The protein below binds the small molecule below.
Small molecule (SMILES): O=C(O)[C@@](O)(COP(=O)(O)O)[C@H](O)[C@H](O)COP(=O)(O)O

Sequence of chain 1.O:
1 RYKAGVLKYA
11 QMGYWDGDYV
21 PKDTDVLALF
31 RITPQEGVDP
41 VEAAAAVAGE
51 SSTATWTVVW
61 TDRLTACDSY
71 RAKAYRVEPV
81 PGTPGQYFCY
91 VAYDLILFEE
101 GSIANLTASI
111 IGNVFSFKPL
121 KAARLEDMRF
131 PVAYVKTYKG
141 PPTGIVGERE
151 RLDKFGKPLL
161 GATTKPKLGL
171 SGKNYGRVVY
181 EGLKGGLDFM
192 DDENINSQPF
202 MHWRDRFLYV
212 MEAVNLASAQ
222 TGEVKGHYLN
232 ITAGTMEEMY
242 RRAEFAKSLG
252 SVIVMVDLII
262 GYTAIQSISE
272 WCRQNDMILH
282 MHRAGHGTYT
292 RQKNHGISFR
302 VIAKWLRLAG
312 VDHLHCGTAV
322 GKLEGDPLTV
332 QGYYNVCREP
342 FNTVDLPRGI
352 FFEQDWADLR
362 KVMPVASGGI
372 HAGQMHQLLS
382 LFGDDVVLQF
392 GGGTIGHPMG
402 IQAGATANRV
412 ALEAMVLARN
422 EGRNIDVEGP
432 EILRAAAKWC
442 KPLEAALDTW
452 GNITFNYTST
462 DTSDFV

Sequence of chain 1.G:
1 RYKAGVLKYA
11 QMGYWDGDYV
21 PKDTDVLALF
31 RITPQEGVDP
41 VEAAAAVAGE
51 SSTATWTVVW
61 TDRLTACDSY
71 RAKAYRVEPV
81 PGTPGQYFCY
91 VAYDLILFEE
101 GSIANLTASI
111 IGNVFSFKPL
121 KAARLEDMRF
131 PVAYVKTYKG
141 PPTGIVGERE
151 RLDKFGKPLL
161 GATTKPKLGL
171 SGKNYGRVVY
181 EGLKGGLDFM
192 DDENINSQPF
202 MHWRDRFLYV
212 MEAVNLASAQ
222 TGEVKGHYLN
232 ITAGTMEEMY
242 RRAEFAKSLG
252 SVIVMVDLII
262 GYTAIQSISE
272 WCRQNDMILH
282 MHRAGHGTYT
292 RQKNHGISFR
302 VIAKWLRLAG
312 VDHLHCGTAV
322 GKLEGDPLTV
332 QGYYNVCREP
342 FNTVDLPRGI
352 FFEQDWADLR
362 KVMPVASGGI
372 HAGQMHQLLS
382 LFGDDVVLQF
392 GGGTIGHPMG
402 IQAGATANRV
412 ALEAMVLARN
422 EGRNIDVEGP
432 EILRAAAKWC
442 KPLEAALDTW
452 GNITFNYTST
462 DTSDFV

Binding-site contacts:
Ligand atom O7 contacts residue ASN113 of chain 1.O at 3.4 Å (h-bond).
Ligand atom O3 contacts residue KCX191 of chain 1.G at 2.7 Å (h-bond).
Ligand atom O4 contacts residue GLY369 of chain 1.G at 3.4 Å (h-bond).
Ligand atom O3P contacts residue THR55 of chain 1.O at 2.7 Å (h-bond).
Ligand atom O5 contacts residue ASN113 of chain 1.O at 3.5 Å (h-bond).
Ligand atom O6P contacts residue HIS316 of chain 1.G at 3.4 Å.
Ligand atom O2P contacts residue TRP56 of chain 1.O at 3.2 Å.
Ligand atom O1P contacts residue GLY392 of chain 1.G at 3.1 Å (h-bond).
Ligand atom O3P contacts residue GLY393 of chain 1.G at 3.0 Å (h-bond).
Ligand atom O6 contacts residue GLU50 of chain 1.O at 3.0 Å (salt-bridge).
Ligand atom O2 contacts residue THR163 of chain 1.G at 3.3 Å (h-bond).
Ligand atom O7 contacts residue MG1 of chain 1.X at 2.8 Å.
Ligand atom O5 contacts residue LEU324 of chain 1.G at 3.4 Å.
Ligand atom C2 contacts residue MG1 of chain 1.X at 3.5 Å.
Ligand atom O5P contacts residue ARG284 of chain 1.G at 3.0 Å (salt-bridge).
Ligand atom O4 contacts residue SER368 of chain 1.G at 3.3 Å.
Ligand atom C5 contacts residue HIS283 of chain 1.G at 3.5 Å.
Ligand atom O7 contacts residue LYS167 of chain 1.G at 2.8 Å (salt-bridge).
Ligand atom C3 contacts residue MG1 of chain 1.X at 3.6 Å.
Ligand atom O6P contacts residue ARG284 of chain 1.G at 3.3 Å.
Ligand atom O3P contacts residue TRP56 of chain 1.O at 3.6 Å.
Ligand atom O3 contacts residue MG1 of chain 1.X at 2.6 Å.
Ligand atom C5 contacts residue ASN113 of chain 1.O at 3.5 Å.
Ligand atom O2P contacts residue GLY370 of chain 1.G at 3.1 Å (h-bond).
Ligand atom C contacts residue GLU50 of chain 1.O at 3.5 Å.
Ligand atom O2 contacts residue LYS165 of chain 1.G at 3.6 Å (salt-bridge).
Ligand atom C contacts residue MG1 of chain 1.X at 3.6 Å.
Ligand atom O4P contacts residue SER368 of chain 1.G at 3.3 Å (h-bond).
Ligand atom C3 contacts residue KCX191 of chain 1.G at 3.4 Å.
Ligand atom O7 contacts residue GLU50 of chain 1.O at 3.2 Å (salt-bridge).
Ligand atom O4P contacts residue HIS316 of chain 1.G at 3.5 Å (h-bond).
Ligand atom O5P contacts residue LEU324 of chain 1.G at 3.7 Å.
Ligand atom O2 contacts residue KCX191 of chain 1.G at 3.6 Å (h-bond).
Ligand atom O2P contacts residue LYS323 of chain 1.G at 3.3 Å (salt-bridge).
Ligand atom O3 contacts residue GLU194 of chain 1.G at 3.5 Å (salt-bridge).
Ligand atom O6 contacts residue LYS323 of chain 1.G at 3.2 Å (salt-bridge).
Ligand atom O3P contacts residue GLY392 of chain 1.G at 3.6 Å.
Ligand atom O3 contacts residue HIS283 of chain 1.G at 2.8 Å (h-bond).
Ligand atom O3P contacts residue LYS165 of chain 1.G at 3.5 Å.
Ligand atom O2 contacts residue MG1 of chain 1.X at 2.7 Å.